Binding-site contacts:
Ligand atom PA contacts residue MN1 of chain 1.I at 3.3 Å.
Ligand atom C5' contacts residue PPV1 of chain 1.F at 2.7 Å.
Ligand atom O1B contacts residue PPV1 of chain 1.F at 0.3 Å (h-bond).
Ligand atom O1G contacts residue SER180 of chain 1.A at 2.7 Å (h-bond).
Ligand atom O2G contacts residue PPV1 of chain 1.F at 0.2 Å (h-bond).
Ligand atom PA contacts residue MN1 of chain 1.J at 3.2 Å.
Ligand atom PB contacts residue MN1 of chain 1.J at 3.2 Å.
Ligand atom PB contacts residue PPV1 of chain 1.F at 0.3 Å.
Ligand atom N7 contacts residue ASP276 of chain 1.A at 2.8 Å.
Ligand atom N3 contacts residue TYR271 of chain 1.A at 2.8 Å (h-bond).
Ligand atom N1 contacts residue ASP276 of chain 1.A at 2.8 Å (salt-bridge).
Ligand atom O1G contacts residue GLY189 of chain 1.A at 2.8 Å (h-bond).
Ligand atom O3' contacts residue PPV1 of chain 1.F at 3.2 Å (h-bond).
Ligand atom O2A contacts residue MN1 of chain 1.I at 2.1 Å.
Ligand atom O1B contacts residue ARG183 of chain 1.A at 3.2 Å (salt-bridge).
Ligand atom N3 contacts residue ASN279 of chain 1.A at 3.3 Å (h-bond).
Ligand atom PA contacts residue PPV1 of chain 1.F at 2.0 Å.
Ligand atom O2B contacts residue ASP192 of chain 1.A at 3.1 Å (salt-bridge).
Ligand atom O2G contacts residue ASP190 of chain 1.A at 2.9 Å (salt-bridge).
Ligand atom O2B contacts residue PPV1 of chain 1.F at 0.5 Å (h-bond).
Ligand atom O3B contacts residue PPV1 of chain 1.F at 0.3 Å (h-bond).
Ligand atom C2' contacts residue ASN279 of chain 1.A at 3.3 Å.
Ligand atom O2A contacts residue ASP190 of chain 1.A at 3.2 Å (salt-bridge).
Ligand atom C2' contacts residue TYR271 of chain 1.A at 3.0 Å (hydrophobic).
Ligand atom O5' contacts residue PPV1 of chain 1.F at 2.8 Å (h-bond).
Ligand atom O2G contacts residue MN1 of chain 1.J at 2.3 Å.
Ligand atom O3G contacts residue PPV1 of chain 1.F at 0.1 Å (h-bond).
Ligand atom O2B contacts residue MN1 of chain 1.J at 2.0 Å.
Ligand atom PG contacts residue PPV1 of chain 1.F at 0.1 Å.
Ligand atom O2A contacts residue PPV1 of chain 1.F at 3.0 Å (h-bond).
Ligand atom O1G contacts residue PPV1 of chain 1.F at 0.1 Å (h-bond).
Ligand atom O2A contacts residue ASP192 of chain 1.A at 2.8 Å (salt-bridge).
Ligand atom C2 contacts residue ASP276 of chain 1.A at 3.2 Å.
Ligand atom O3' contacts residue GLY274 of chain 1.A at 3.1 Å.
Ligand atom O3A contacts residue PPV1 of chain 1.F at 0.7 Å (h-bond).
Ligand atom O2A contacts residue MN1 of chain 1.J at 2.3 Å.
Ligand atom C6 contacts residue ASP276 of chain 1.A at 3.1 Å.
Ligand atom C2 contacts residue TYR271 of chain 1.A at 2.9 Å (hydrophobic).
Ligand atom O1A contacts residue PPV1 of chain 1.F at 3.0 Å (h-bond).
Ligand atom C5 contacts residue ASP276 of chain 1.A at 3.0 Å.

Sequence of chain 1.A:
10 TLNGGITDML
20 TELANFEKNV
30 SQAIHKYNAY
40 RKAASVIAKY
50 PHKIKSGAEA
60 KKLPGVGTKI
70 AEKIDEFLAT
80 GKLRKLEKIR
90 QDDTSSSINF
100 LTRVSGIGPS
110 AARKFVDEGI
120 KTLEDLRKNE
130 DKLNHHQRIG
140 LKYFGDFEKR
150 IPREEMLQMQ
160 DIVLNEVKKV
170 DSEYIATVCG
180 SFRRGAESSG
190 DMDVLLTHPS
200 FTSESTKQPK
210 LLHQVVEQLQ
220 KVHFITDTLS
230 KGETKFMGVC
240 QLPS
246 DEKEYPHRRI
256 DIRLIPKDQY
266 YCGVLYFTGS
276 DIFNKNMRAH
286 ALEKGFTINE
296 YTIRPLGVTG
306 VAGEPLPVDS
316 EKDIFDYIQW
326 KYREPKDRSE

The protein below binds the small molecule below.
Small molecule (SMILES): Nc1ncnc2c1ncn2[C@H]1C[C@H](O)[C@@H](CO[P](=O)(O)O[P](=O)(O)OP(=O)(O)O)O1